Binding-site contacts:
Ligand atom C2 contacts residue ALA57 of chain 1.A at 3.4 Å (hydrophobic).
Ligand atom CAI contacts residue ALA108 of chain 1.A at 3.5 Å (hydrophobic).
Ligand atom OAT contacts residue GLY111 of chain 1.A at 3.3 Å.
Ligand atom CAK contacts residue TYR107 of chain 1.A at 3.4 Å (hydrophobic).
Ligand atom FAC contacts residue VAL39 of chain 1.A at 3.4 Å.
Ligand atom C5 contacts residue LEU182 of chain 1.A at 3.6 Å (hydrophobic).
Ligand atom N3 contacts residue ALA108 of chain 1.A at 3.1 Å (h-bond).
Ligand atom N1 contacts residue ALA57 of chain 1.A at 3.5 Å.
Ligand atom CAW contacts residue VAL39 of chain 1.A at 3.7 Å (hydrophobic).
Ligand atom CAH contacts residue VAL105 of chain 1.A at 3.4 Å (hydrophobic).
Ligand atom FAC contacts residue VAL105 of chain 1.A at 3.4 Å.
Ligand atom CAU contacts residue LYS59 of chain 1.A at 3.6 Å.
Ligand atom CAY contacts residue GLY111 of chain 1.A at 3.6 Å.
Ligand atom CAK contacts residue LYS109 of chain 1.A at 3.0 Å.
Ligand atom BR contacts residue GLU76 of chain 1.A at 3.5 Å.
Ligand atom CAV contacts residue VAL39 of chain 1.A at 3.7 Å (hydrophobic).
Ligand atom N1 contacts residue LEU182 of chain 1.A at 3.6 Å.
Ligand atom CAJ contacts residue LEU182 of chain 1.A at 3.7 Å (hydrophobic).
Ligand atom CAY contacts residue LEU31 of chain 1.A at 3.6 Å (hydrophobic).
Ligand atom BR contacts residue VAL105 of chain 1.A at 3.7 Å.
Ligand atom N3 contacts residue ALA57 of chain 1.A at 3.6 Å.
Ligand atom FAC contacts residue ALA57 of chain 1.A at 3.2 Å.
Ligand atom CAE contacts residue SER192 of chain 1.A at 3.6 Å.
Ligand atom CAO contacts residue ALA108 of chain 1.A at 3.7 Å (hydrophobic).
Ligand atom BR contacts residue LEU80 of chain 1.A at 3.6 Å.
Ligand atom NAR contacts residue VAL39 of chain 1.A at 3.6 Å.
Ligand atom CAV contacts residue VAL105 of chain 1.A at 3.5 Å (hydrophobic).
Ligand atom CAM contacts residue LYS109 of chain 1.A at 3.6 Å.
Ligand atom CAI contacts residue LEU31 of chain 1.A at 3.7 Å (hydrophobic).
Ligand atom CAO contacts residue GLY111 of chain 1.A at 3.6 Å.
Ligand atom CAH contacts residue LYS59 of chain 1.A at 3.5 Å.
Ligand atom CAF contacts residue SER192 of chain 1.A at 3.2 Å.
Ligand atom C6 contacts residue LEU182 of chain 1.A at 3.6 Å (hydrophobic).
Ligand atom CAA contacts residue LEU31 of chain 1.A at 3.4 Å (hydrophobic).
Ligand atom N1 contacts residue VAL105 of chain 1.A at 3.5 Å.
Ligand atom OAS contacts residue LEU31 of chain 1.A at 3.6 Å.
Ligand atom CAO contacts residue TYR107 of chain 1.A at 3.6 Å (hydrophobic).
Ligand atom C2 contacts residue ALA108 of chain 1.A at 3.7 Å (hydrophobic).
Ligand atom C2 contacts residue GLU106 of chain 1.A at 3.3 Å.
Ligand atom CAE contacts residue GLU76 of chain 1.A at 3.8 Å.

This small molecule binds to this protein.
Small molecule (SMILES): COc1cc2c(Nc3ccc(Br)cc3F)ncnc2cc1OCC1CCN(C)CC1

Sequence of chain 1.A:
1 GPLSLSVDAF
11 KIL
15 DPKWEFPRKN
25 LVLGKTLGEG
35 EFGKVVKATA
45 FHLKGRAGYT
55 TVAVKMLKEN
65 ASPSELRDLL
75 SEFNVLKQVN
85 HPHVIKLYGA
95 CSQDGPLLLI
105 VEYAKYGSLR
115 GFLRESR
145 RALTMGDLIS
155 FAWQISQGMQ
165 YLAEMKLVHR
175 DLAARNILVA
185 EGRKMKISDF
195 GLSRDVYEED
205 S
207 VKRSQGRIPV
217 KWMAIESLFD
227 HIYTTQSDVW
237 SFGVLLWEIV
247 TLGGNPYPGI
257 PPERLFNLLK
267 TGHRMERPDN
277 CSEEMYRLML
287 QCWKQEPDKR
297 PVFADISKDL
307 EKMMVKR